Sequence of chain 2.B:
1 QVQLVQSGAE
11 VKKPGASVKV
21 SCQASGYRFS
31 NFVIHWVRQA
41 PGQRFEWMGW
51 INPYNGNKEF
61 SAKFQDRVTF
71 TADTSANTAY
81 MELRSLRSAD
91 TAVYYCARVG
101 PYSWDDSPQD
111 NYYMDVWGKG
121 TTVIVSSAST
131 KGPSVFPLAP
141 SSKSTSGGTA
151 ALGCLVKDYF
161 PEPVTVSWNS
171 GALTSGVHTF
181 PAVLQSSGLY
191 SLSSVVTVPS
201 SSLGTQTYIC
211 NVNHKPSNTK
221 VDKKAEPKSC

Sequence of chain 2.A:
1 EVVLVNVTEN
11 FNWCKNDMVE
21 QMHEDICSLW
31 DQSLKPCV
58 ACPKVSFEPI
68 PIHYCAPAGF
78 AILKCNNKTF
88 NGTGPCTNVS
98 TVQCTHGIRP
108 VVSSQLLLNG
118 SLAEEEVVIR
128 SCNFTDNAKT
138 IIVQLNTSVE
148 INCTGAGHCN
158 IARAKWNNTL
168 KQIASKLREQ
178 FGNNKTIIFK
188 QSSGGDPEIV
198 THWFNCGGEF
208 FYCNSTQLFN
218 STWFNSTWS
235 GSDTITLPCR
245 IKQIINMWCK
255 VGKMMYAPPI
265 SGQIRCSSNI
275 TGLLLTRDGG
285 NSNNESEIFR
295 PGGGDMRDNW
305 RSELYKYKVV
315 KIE

Binding-site contacts:
Ligand atom C3 contacts residue THR213 of chain 2.A at 4.0 Å.
Ligand atom C5 contacts residue TRP104 of chain 2.B at 3.7 Å (hydrophobic).
Ligand atom C7 contacts residue ASN211 of chain 2.A at 3.4 Å.
Ligand atom C4 contacts residue ASN211 of chain 2.A at 4.2 Å.
Ligand atom N2 contacts residue ASN211 of chain 2.A at 2.8 Å (h-bond).
Ligand atom O7 contacts residue ASN211 of chain 2.A at 3.4 Å (h-bond).
Ligand atom O4 contacts residue GLN188 of chain 2.A at 4.4 Å.
Ligand atom O6 contacts residue THR213 of chain 2.A at 4.4 Å.
Ligand atom C7 contacts residue PRO242 of chain 2.A at 4.2 Å (hydrophobic).
Ligand atom O6 contacts residue GLN188 of chain 2.A at 4.3 Å.
Ligand atom O6 contacts residue SER103 of chain 2.B at 4.1 Å.
Ligand atom C8 contacts residue PRO242 of chain 2.A at 3.9 Å (hydrophobic).
Ligand atom C3 contacts residue ASN211 of chain 2.A at 3.8 Å.
Ligand atom O6 contacts residue VAL197 of chain 2.A at 4.1 Å.
Ligand atom O5 contacts residue ASN211 of chain 2.A at 2.4 Å (h-bond).
Ligand atom C1 contacts residue ASN211 of chain 2.A at 1.5 Å.
Ligand atom C1 contacts residue THR213 of chain 2.A at 3.9 Å.
Ligand atom C2 contacts residue ASN211 of chain 2.A at 2.5 Å.
Ligand atom C4 contacts residue THR213 of chain 2.A at 3.5 Å.
Ligand atom O5 contacts residue THR213 of chain 2.A at 3.2 Å (h-bond).
Ligand atom C5 contacts residue ASN211 of chain 2.A at 3.6 Å.
Ligand atom O7 contacts residue PRO242 of chain 2.A at 4.4 Å.
Ligand atom C6 contacts residue THR213 of chain 2.A at 4.2 Å.
Ligand atom C6 contacts residue SER103 of chain 2.B at 3.9 Å.
Ligand atom O7 contacts residue THR213 of chain 2.A at 3.9 Å.
Ligand atom O7 contacts residue GLN214 of chain 2.A at 3.7 Å.
Ligand atom C6 contacts residue GLN188 of chain 2.A at 3.7 Å.
Ligand atom O3 contacts residue NAG1 of chain 2.M at 3.7 Å.
Ligand atom O3 contacts residue THR213 of chain 2.A at 4.0 Å.
Ligand atom C6 contacts residue TRP104 of chain 2.B at 4.0 Å (hydrophobic).
Ligand atom O6 contacts residue TRP104 of chain 2.B at 3.3 Å (h-bond).
Ligand atom C5 contacts residue THR213 of chain 2.A at 3.8 Å.
Ligand atom C2 contacts residue THR213 of chain 2.A at 3.5 Å.
Ligand atom C8 contacts residue ASN211 of chain 2.A at 4.5 Å.
Ligand atom O5 contacts residue TRP104 of chain 2.B at 3.4 Å.
Ligand atom C1 contacts residue TRP104 of chain 2.B at 3.5 Å (hydrophobic).

A protein and the small-molecule ligand that binds it are described below.
Small molecule (SMILES): CC(=O)N[C@@H]1[C@@H](O)[C@H](O)[C@@H](CO)O[C@H]1O